Sequence of chain 1.B:
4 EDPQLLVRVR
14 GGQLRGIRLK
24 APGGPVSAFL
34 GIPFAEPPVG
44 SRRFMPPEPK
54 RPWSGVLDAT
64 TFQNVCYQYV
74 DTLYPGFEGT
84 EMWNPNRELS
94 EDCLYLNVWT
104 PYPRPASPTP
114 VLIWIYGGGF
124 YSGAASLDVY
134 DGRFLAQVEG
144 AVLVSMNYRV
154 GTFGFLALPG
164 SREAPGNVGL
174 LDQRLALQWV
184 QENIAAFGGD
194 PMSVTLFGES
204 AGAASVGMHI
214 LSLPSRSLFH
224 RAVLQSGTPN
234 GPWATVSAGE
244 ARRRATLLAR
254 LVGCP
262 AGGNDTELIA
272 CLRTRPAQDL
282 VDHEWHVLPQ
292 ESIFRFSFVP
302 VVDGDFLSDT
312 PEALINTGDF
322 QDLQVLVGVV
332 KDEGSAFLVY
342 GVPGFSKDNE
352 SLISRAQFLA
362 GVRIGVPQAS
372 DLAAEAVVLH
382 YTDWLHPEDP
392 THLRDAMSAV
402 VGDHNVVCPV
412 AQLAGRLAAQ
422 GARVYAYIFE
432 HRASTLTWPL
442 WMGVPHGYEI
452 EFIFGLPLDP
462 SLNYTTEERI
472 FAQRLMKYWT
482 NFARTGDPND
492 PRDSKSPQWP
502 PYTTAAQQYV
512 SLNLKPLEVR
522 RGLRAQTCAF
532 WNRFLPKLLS

Binding-site contacts:
Ligand atom C22 contacts residue TYR124 of chain 1.B at 3.7 Å (hydrophobic).
Ligand atom N8 contacts residue HIS447 of chain 1.B at 2.8 Å (h-bond).
Ligand atom C21 contacts residue TYR124 of chain 1.B at 3.6 Å (hydrophobic).
Ligand atom C36 contacts residue TYR341 of chain 1.B at 3.5 Å (hydrophobic).
Ligand atom C23 contacts residue TYR124 of chain 1.B at 3.3 Å (hydrophobic).
Ligand atom C2 contacts residue TRP286 of chain 1.B at 3.7 Å (hydrophobic).
Ligand atom C27 contacts residue PHE338 of chain 1.B at 3.5 Å (hydrophobic).
Ligand atom C32 contacts residue TYR341 of chain 1.B at 3.4 Å (hydrophobic).
Ligand atom C16 contacts residue TYR341 of chain 1.B at 3.4 Å (hydrophobic).
Ligand atom C15 contacts residue TYR341 of chain 1.B at 3.4 Å (hydrophobic).
Ligand atom C10 contacts residue TYR72 of chain 1.B at 3.6 Å (hydrophobic).
Ligand atom C9 contacts residue TYR72 of chain 1.B at 3.6 Å (hydrophobic).
Ligand atom C33 contacts residue HIS447 of chain 1.B at 3.5 Å.
Ligand atom C15 contacts residue GLY342 of chain 1.B at 3.7 Å.
Ligand atom C42 contacts residue GLU202 of chain 1.B at 3.2 Å.
Ligand atom C24 contacts residue TYR341 of chain 1.B at 3.5 Å (hydrophobic).
Ligand atom C1 contacts residue TRP286 of chain 1.B at 3.7 Å (hydrophobic).
Ligand atom C41 contacts residue GLY121 of chain 1.B at 3.6 Å.
Ligand atom N5 contacts residue GLY121 of chain 1.B at 3.7 Å.
Ligand atom C36 contacts residue TRP439 of chain 1.B at 3.5 Å (hydrophobic).
Ligand atom N8 contacts residue TRP86 of chain 1.B at 3.6 Å.
Ligand atom C2 contacts residue TYR72 of chain 1.B at 3.4 Å (hydrophobic).
Ligand atom C3 contacts residue TYR72 of chain 1.B at 3.3 Å (hydrophobic).
Ligand atom C32 contacts residue TRP86 of chain 1.B at 3.5 Å (hydrophobic).
Ligand atom C34 contacts residue HIS447 of chain 1.B at 3.3 Å.
Ligand atom C35 contacts residue ALA337 of chain 1.B at 3.6 Å (hydrophobic).
Ligand atom C31 contacts residue TRP86 of chain 1.B at 3.4 Å (hydrophobic).
Ligand atom N4 contacts residue TYR124 of chain 1.B at 3.7 Å.
Ligand atom C35 contacts residue TRP439 of chain 1.B at 3.6 Å (hydrophobic).
Ligand atom N2 contacts residue GLU285 of chain 1.B at 3.6 Å (salt-bridge).
Ligand atom C4 contacts residue TYR72 of chain 1.B at 3.4 Å (hydrophobic).
Ligand atom C28 contacts residue TYR124 of chain 1.B at 2.9 Å (hydrophobic).
Ligand atom C6 contacts residue TRP286 of chain 1.B at 3.3 Å (hydrophobic).
Ligand atom C25 contacts residue TYR341 of chain 1.B at 3.6 Å (hydrophobic).
Ligand atom C33 contacts residue TRP86 of chain 1.B at 3.4 Å (hydrophobic).
Ligand atom C5 contacts residue TYR72 of chain 1.B at 3.5 Å (hydrophobic).
Ligand atom C30 contacts residue TRP86 of chain 1.B at 3.5 Å (hydrophobic).
Ligand atom C1 contacts residue TYR72 of chain 1.B at 3.5 Å (hydrophobic).
Ligand atom N7 contacts residue TRP86 of chain 1.B at 3.6 Å.
Ligand atom C7 contacts residue TRP286 of chain 1.B at 3.6 Å (hydrophobic).

The protein below binds the small molecule below.
Small molecule (SMILES): Nc1ccc2c(c1)c(-c1ccccc1)[n+](CCCCCCc1cnnn1CCNc1c3c(nc4ccccc14)CCCC3)c1cc(N)ccc21